Binding-site contacts:
Ligand atom O2' contacts residue SER155 of chain 1.D at 2.6 Å (h-bond).
Ligand atom O2A contacts residue ILE32 of chain 1.D at 3.7 Å.
Ligand atom O2A contacts residue VAL40 of chain 1.D at 3.6 Å.
Ligand atom N1 contacts residue MET111 of chain 1.D at 3.1 Å (h-bond).
Ligand atom O3G contacts residue ASN156 of chain 1.D at 3.2 Å (h-bond).
Ligand atom N6 contacts residue GLU109 of chain 1.D at 2.9 Å (salt-bridge).
Ligand atom O3G contacts residue SER155 of chain 1.D at 3.7 Å.
Ligand atom C5' contacts residue VAL40 of chain 1.D at 3.9 Å (hydrophobic).
Ligand atom O4' contacts residue ILE32 of chain 1.D at 3.4 Å.
Ligand atom C2 contacts residue LEU110 of chain 1.D at 3.7 Å (hydrophobic).
Ligand atom O2B contacts residue VAL40 of chain 1.D at 3.8 Å.
Ligand atom C4 contacts residue ILE32 of chain 1.D at 3.5 Å (hydrophobic).
Ligand atom C6 contacts residue LEU168 of chain 1.D at 3.7 Å (hydrophobic).
Ligand atom O1G contacts residue SER155 of chain 1.D at 3.3 Å (h-bond).
Ligand atom N3 contacts residue ILE32 of chain 1.D at 3.5 Å.
Ligand atom O2' contacts residue ASN114 of chain 1.D at 2.5 Å (h-bond).
Ligand atom N6 contacts residue ALA53 of chain 1.D at 3.5 Å.
Ligand atom C2 contacts residue MET111 of chain 1.D at 3.5 Å (hydrophobic).
Ligand atom O3A contacts residue ILE39 of chain 1.D at 3.9 Å.
Ligand atom C2' contacts residue SER155 of chain 1.D at 3.4 Å.
Ligand atom C8 contacts residue LEU168 of chain 1.D at 3.6 Å (hydrophobic).
Ligand atom C8 contacts residue VAL40 of chain 1.D at 3.8 Å (hydrophobic).
Ligand atom N1 contacts residue GLU109 of chain 1.D at 3.9 Å.
Ligand atom N1 contacts residue LEU110 of chain 1.D at 3.7 Å.
Ligand atom N7 contacts residue VAL40 of chain 1.D at 3.8 Å.
Ligand atom O3' contacts residue ASN114 of chain 1.D at 2.9 Å (h-bond).
Ligand atom C5' contacts residue ILE32 of chain 1.D at 3.3 Å (hydrophobic).
Ligand atom O2A contacts residue ILE39 of chain 1.D at 3.7 Å.
Ligand atom N7 contacts residue LEU168 of chain 1.D at 3.3 Å.
Ligand atom N6 contacts residue ILE86 of chain 1.D at 3.8 Å.
Ligand atom N6 contacts residue MET108 of chain 1.D at 3.4 Å.
Ligand atom O5' contacts residue ILE32 of chain 1.D at 3.5 Å (h-bond).
Ligand atom C6 contacts residue GLU109 of chain 1.D at 3.8 Å.
Ligand atom O2G contacts residue LYS153 of chain 1.D at 3.2 Å.
Ligand atom N3 contacts residue VAL158 of chain 1.D at 3.8 Å.
Ligand atom C5 contacts residue LEU168 of chain 1.D at 3.5 Å (hydrophobic).
Ligand atom N9 contacts residue ILE32 of chain 1.D at 3.7 Å.
Ligand atom C4' contacts residue ILE32 of chain 1.D at 3.3 Å (hydrophobic).
Ligand atom C6 contacts residue ALA53 of chain 1.D at 3.6 Å (hydrophobic).
Ligand atom N6 contacts residue LEU168 of chain 1.D at 3.5 Å.

Sequence of chain 1.D:
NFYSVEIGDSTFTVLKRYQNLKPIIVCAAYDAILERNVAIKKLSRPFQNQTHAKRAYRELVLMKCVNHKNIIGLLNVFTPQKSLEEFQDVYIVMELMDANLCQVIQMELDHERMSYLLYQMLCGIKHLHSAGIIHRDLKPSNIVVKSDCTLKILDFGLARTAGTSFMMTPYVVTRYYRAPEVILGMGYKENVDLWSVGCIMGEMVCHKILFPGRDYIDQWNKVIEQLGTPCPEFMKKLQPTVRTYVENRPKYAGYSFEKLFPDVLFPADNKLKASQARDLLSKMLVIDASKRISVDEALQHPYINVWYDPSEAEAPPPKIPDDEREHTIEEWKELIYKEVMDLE

The small molecule below binds the protein below.
Small molecule (SMILES): Nc1ncnc2c1ncn2[C@@H]1O[C@H](CO[P](=O)(O)O[P](=O)(O)NP(=O)(O)O)[C@@H](O)[C@H]1O